Sequence of chain 4.A:
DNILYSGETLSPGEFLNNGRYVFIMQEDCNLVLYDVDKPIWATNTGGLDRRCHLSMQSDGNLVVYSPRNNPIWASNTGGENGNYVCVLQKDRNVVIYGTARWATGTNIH

Binding-site contacts:
Ligand atom C6 contacts residue ALA100 of chain 2.A at 3.9 Å (hydrophobic).
Ligand atom C4 contacts residue VAL95 of chain 4.A at 4.1 Å (hydrophobic).
Ligand atom O4 contacts residue TYR97 of chain 4.A at 2.9 Å (h-bond).
Ligand atom O4 contacts residue HIS109 of chain 2.A at 3.6 Å.
Ligand atom C5 contacts residue ASN93 of chain 4.A at 4.0 Å.
Ligand atom C6 contacts residue VAL95 of chain 4.A at 4.3 Å (hydrophobic).
Ligand atom C6 contacts residue HIS109 of chain 2.A at 4.4 Å.
Ligand atom C2 contacts residue GLN89 of chain 4.A at 4.1 Å.
Ligand atom O4 contacts residue ASN83 of chain 2.A at 3.3 Å.
Ligand atom C6 contacts residue ASN83 of chain 2.A at 4.4 Å.
Ligand atom O4 contacts residue ASN107 of chain 2.A at 3.4 Å (h-bond).
Ligand atom O4 contacts residue ALA100 of chain 2.A at 4.1 Å.
Ligand atom C3 contacts residue TYR97 of chain 4.A at 4.3 Å (hydrophobic).
Ligand atom O2 contacts residue ASP91 of chain 4.A at 2.6 Å (salt-bridge).
Ligand atom O3 contacts residue GLN89 of chain 4.A at 2.9 Å (h-bond).
Ligand atom C2 contacts residue ASP91 of chain 4.A at 3.4 Å.
Ligand atom O6 contacts residue ALA103 of chain 2.A at 3.8 Å.
Ligand atom O4 contacts residue VAL95 of chain 4.A at 4.0 Å.
Ligand atom C4 contacts residue ASN83 of chain 2.A at 4.2 Å.
Ligand atom C4 contacts residue TYR97 of chain 4.A at 3.8 Å (hydrophobic).
Ligand atom O3 contacts residue ASP91 of chain 4.A at 3.9 Å.
Ligand atom C4 contacts residue ASN93 of chain 4.A at 4.2 Å.
Ligand atom C3 contacts residue ASP91 of chain 4.A at 4.3 Å.
Ligand atom C6 contacts residue ALA103 of chain 2.A at 4.2 Å (hydrophobic).
Ligand atom C2 contacts residue ASN83 of chain 2.A at 4.0 Å.
Ligand atom O5 contacts residue ASN93 of chain 4.A at 3.2 Å (h-bond).
Ligand atom O3 contacts residue TYR97 of chain 4.A at 3.6 Å.
Ligand atom O2 contacts residue ASN107 of chain 2.A at 3.9 Å.
Ligand atom O2 contacts residue GLN89 of chain 4.A at 3.2 Å (h-bond).
Ligand atom C1 contacts residue ASN107 of chain 2.A at 4.2 Å.
Ligand atom C2 contacts residue ASN93 of chain 4.A at 3.9 Å.
Ligand atom O2 contacts residue ASN83 of chain 2.A at 3.2 Å (h-bond).
Ligand atom C4 contacts residue GLN89 of chain 4.A at 4.1 Å.
Ligand atom C1 contacts residue ASN93 of chain 4.A at 3.6 Å.
Ligand atom C6 contacts residue ASN93 of chain 4.A at 4.3 Å.
Ligand atom C3 contacts residue GLN89 of chain 4.A at 3.9 Å.
Ligand atom O2 contacts residue ASN93 of chain 4.A at 3.1 Å (h-bond).
Ligand atom C5 contacts residue ASN83 of chain 2.A at 4.0 Å.
Ligand atom O4 contacts residue GLN89 of chain 4.A at 4.5 Å.
Ligand atom C3 contacts residue ASN83 of chain 2.A at 4.1 Å.

The small molecule below binds the protein below.
Small molecule (SMILES): OC[C@H]1O[C@H](O[C@@H]2[C@H](O)[C@@H](O)O[C@H](CO)[C@H]2O)[C@@H](O)[C@@H](O)[C@@H]1O

Sequence of chain 2.A:
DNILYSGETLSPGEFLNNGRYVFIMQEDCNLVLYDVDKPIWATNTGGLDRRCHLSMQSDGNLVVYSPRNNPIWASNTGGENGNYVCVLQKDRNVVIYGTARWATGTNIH